Sequence of chain 1.C:
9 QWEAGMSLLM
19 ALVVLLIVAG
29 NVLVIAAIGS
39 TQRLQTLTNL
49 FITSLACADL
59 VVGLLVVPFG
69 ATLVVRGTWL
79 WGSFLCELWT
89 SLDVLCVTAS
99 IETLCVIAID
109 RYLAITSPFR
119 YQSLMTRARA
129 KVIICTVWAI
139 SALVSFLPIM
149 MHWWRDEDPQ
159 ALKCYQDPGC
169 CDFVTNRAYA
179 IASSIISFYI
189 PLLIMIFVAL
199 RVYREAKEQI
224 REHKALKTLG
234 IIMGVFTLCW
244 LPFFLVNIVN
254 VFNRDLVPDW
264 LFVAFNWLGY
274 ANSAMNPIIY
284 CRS

Binding-site contacts:
Ligand atom C9 contacts residue ASP91 of chain 1.C at 3.7 Å.
Ligand atom C10 contacts residue ASN269 of chain 1.C at 3.6 Å.
Ligand atom C11 contacts residue ASP91 of chain 1.C at 3.4 Å.
Ligand atom C15 contacts residue PHE171 of chain 1.C at 3.7 Å (hydrophobic).
Ligand atom C5 contacts residue VAL92 of chain 1.C at 3.8 Å (hydrophobic).
Ligand atom C6 contacts residue SER185 of chain 1.C at 3.9 Å.
Ligand atom N3 contacts residue ALA178 of chain 1.C at 3.6 Å.
Ligand atom C12 contacts residue ASP91 of chain 1.C at 3.6 Å.
Ligand atom O2 contacts residue ASP91 of chain 1.C at 2.6 Å (salt-bridge).
Ligand atom O2 contacts residue ASN269 of chain 1.C at 3.0 Å (h-bond).
Ligand atom N1 contacts residue SER181 of chain 1.C at 2.8 Å (h-bond).
Ligand atom C14 contacts residue TRP87 of chain 1.C at 3.5 Å (hydrophobic).
Ligand atom C12 contacts residue ASN269 of chain 1.C at 3.5 Å.
Ligand atom C4 contacts residue PHE247 of chain 1.C at 3.8 Å (hydrophobic).
Ligand atom N3 contacts residue ASN250 of chain 1.C at 3.3 Å (h-bond).
Ligand atom C15 contacts residue ASN269 of chain 1.C at 3.7 Å.
Ligand atom N2 contacts residue TYR273 of chain 1.C at 3.8 Å.
Ligand atom C10 contacts residue PHE246 of chain 1.C at 3.8 Å (hydrophobic).
Ligand atom C1 contacts residue ASN250 of chain 1.C at 3.6 Å.
Ligand atom C14 contacts residue ASP91 of chain 1.C at 3.8 Å.
Ligand atom N3 contacts residue THR173 of chain 1.C at 3.8 Å.
Ligand atom C11 contacts residue ASN269 of chain 1.C at 3.6 Å.
Ligand atom C13 contacts residue ASP91 of chain 1.C at 3.6 Å.
Ligand atom C8 contacts residue SER181 of chain 1.C at 3.8 Å.
Ligand atom O2 contacts residue TRP243 of chain 1.C at 3.6 Å.
Ligand atom C1 contacts residue SER181 of chain 1.C at 3.7 Å.
Ligand atom C7 contacts residue SER185 of chain 1.C at 3.7 Å.
Ligand atom C14 contacts residue ASN269 of chain 1.C at 3.6 Å.
Ligand atom O2 contacts residue TYR273 of chain 1.C at 3.9 Å.
Ligand atom C10 contacts residue ASP91 of chain 1.C at 3.5 Å.
Ligand atom C7 contacts residue VAL92 of chain 1.C at 3.8 Å (hydrophobic).
Ligand atom N2 contacts residue ASP91 of chain 1.C at 3.0 Å (salt-bridge).
Ligand atom C5 contacts residue PHE247 of chain 1.C at 3.6 Å (hydrophobic).
Ligand atom C6 contacts residue VAL92 of chain 1.C at 3.4 Å (hydrophobic).
Ligand atom C16 contacts residue SER181 of chain 1.C at 3.8 Å.
Ligand atom O1 contacts residue PHE246 of chain 1.C at 3.5 Å.
Ligand atom C13 contacts residue THR88 of chain 1.C at 3.8 Å.
Ligand atom C16 contacts residue ASN250 of chain 1.C at 3.2 Å.
Ligand atom N2 contacts residue ASN269 of chain 1.C at 2.6 Å (h-bond).
Ligand atom C3 contacts residue PHE247 of chain 1.C at 3.8 Å (hydrophobic).

The small molecule below binds the protein below.
Small molecule (SMILES): CC(C)(C)NC[C@H](O)COc1cccc2c1CC(C#N)=N2